Binding-site contacts:
Ligand atom O13 contacts residue CYS89 of chain 1.B at 3.7 Å.
Ligand atom C17 contacts residue PHE151 of chain 1.B at 3.8 Å (hydrophobic).
Ligand atom O10 contacts residue TYR26 of chain 1.B at 4.0 Å.
Ligand atom O15 contacts residue PHE151 of chain 1.B at 3.6 Å.
Ligand atom C14 contacts residue ASP147 of chain 1.B at 3.4 Å.
Ligand atom C8 contacts residue ARG85 of chain 1.B at 3.9 Å.
Ligand atom C2 contacts residue PHE151 of chain 1.B at 3.6 Å (hydrophobic).
Ligand atom C19 contacts residue ARG85 of chain 1.B at 3.6 Å.
Ligand atom C14 contacts residue CYS27 of chain 1.B at 3.7 Å (hydrophobic).
Ligand atom O10 contacts residue CYS27 of chain 1.B at 3.7 Å.
Ligand atom N3 contacts residue ILE88 of chain 1.B at 3.8 Å.
Ligand atom C4 contacts residue PHE151 of chain 1.B at 3.7 Å (hydrophobic).
Ligand atom O13 contacts residue ARG85 of chain 1.B at 3.3 Å.
Ligand atom C14 contacts residue PHE151 of chain 1.B at 3.6 Å (hydrophobic).
Ligand atom C1 contacts residue CYS89 of chain 1.B at 3.9 Å (hydrophobic).
Ligand atom C11 contacts residue LEU92 of chain 1.B at 3.4 Å (hydrophobic).
Ligand atom C16 contacts residue PHE151 of chain 1.B at 3.7 Å (hydrophobic).
Ligand atom N6 contacts residue PHE151 of chain 1.B at 3.8 Å.
Ligand atom O18 contacts residue TYR26 of chain 1.B at 3.2 Å.
Ligand atom N9 contacts residue PHE151 of chain 1.B at 3.5 Å.
Ligand atom C7 contacts residue CYS89 of chain 1.B at 1.7 Å (hydrophobic).
Ligand atom N6 contacts residue CYS89 of chain 1.B at 2.7 Å (h-bond).
Ligand atom N9 contacts residue LEU92 of chain 1.B at 3.4 Å.
Ligand atom O13 contacts residue TYR26 of chain 1.B at 3.8 Å.
Ligand atom C11 contacts residue PHE151 of chain 1.B at 3.5 Å (hydrophobic).
Ligand atom C8 contacts residue ILE88 of chain 1.B at 3.8 Å (hydrophobic).
Ligand atom N3 contacts residue CYS89 of chain 1.B at 2.8 Å (h-bond).
Ligand atom C16 contacts residue TYR26 of chain 1.B at 3.6 Å (hydrophobic).
Ligand atom C12 contacts residue PHE151 of chain 1.B at 3.6 Å (hydrophobic).
Ligand atom C1 contacts residue PHE151 of chain 1.B at 3.7 Å (hydrophobic).
Ligand atom C4 contacts residue LEU92 of chain 1.B at 3.7 Å (hydrophobic).
Ligand atom C14 contacts residue LEU92 of chain 1.B at 3.8 Å (hydrophobic).
Ligand atom C1 contacts residue LEU92 of chain 1.B at 4.0 Å (hydrophobic).
Ligand atom O15 contacts residue LEU92 of chain 1.B at 3.8 Å.
Ligand atom C2 contacts residue CYS89 of chain 1.B at 3.8 Å (hydrophobic).
Ligand atom O18 contacts residue ARG85 of chain 1.B at 3.2 Å.
Ligand atom N5 contacts residue PHE151 of chain 1.B at 3.5 Å.
Ligand atom C2 contacts residue LEU92 of chain 1.B at 4.0 Å (hydrophobic).
Ligand atom N5 contacts residue LEU92 of chain 1.B at 3.7 Å.
Ligand atom C8 contacts residue CYS89 of chain 1.B at 3.4 Å (hydrophobic).

The protein below binds the small molecule below.
Small molecule (SMILES): COCCOCn1cnc2c1c(=O)n(C)c(=O)n2C

Sequence of chain 1.B:
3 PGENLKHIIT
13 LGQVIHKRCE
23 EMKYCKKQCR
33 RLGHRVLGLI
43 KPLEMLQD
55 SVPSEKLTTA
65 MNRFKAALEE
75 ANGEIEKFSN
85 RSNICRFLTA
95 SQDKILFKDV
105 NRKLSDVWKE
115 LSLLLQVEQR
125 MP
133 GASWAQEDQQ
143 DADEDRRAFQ